Binding-site contacts:
Ligand atom CG contacts residue ARG35 of chain 51.A at 3.1 Å.
Ligand atom N contacts residue ASP229 of chain 51.A at 2.8 Å (salt-bridge).
Ligand atom N contacts residue ARG34 of chain 51.A at 3.4 Å (salt-bridge).
Ligand atom O contacts residue SER231 of chain 51.A at 3.2 Å.
Ligand atom CD1 contacts residue LEU27 of chain 51.A at 3.8 Å (hydrophobic).
Ligand atom N contacts residue ARG34 of chain 51.A at 3.9 Å.
Ligand atom N contacts residue ASP229 of chain 51.A at 3.2 Å (salt-bridge).
Ligand atom CG contacts residue ILE230 of chain 51.A at 3.6 Å (hydrophobic).
Ligand atom N contacts residue ILE230 of chain 51.A at 3.1 Å (h-bond).
Ligand atom CG2 contacts residue LEU31 of chain 51.A at 3.8 Å (hydrophobic).
Ligand atom CD1 contacts residue LYS28 of chain 51.A at 3.4 Å.
Ligand atom OG contacts residue ASP229 of chain 51.A at 3.6 Å.
Ligand atom CE contacts residue ARG35 of chain 51.A at 3.8 Å.
Ligand atom CE contacts residue VAL36 of chain 51.A at 3.7 Å (hydrophobic).
Ligand atom CB contacts residue ILE230 of chain 51.A at 3.6 Å (hydrophobic).
Ligand atom O contacts residue LEU4 of chain 51.A at 3.7 Å.
Ligand atom CA contacts residue ASP229 of chain 51.A at 3.8 Å.
Ligand atom CA contacts residue ARG35 of chain 51.A at 3.8 Å.
Ligand atom CA contacts residue SER231 of chain 51.A at 3.6 Å.
Ligand atom CD1 contacts residue LEU27 of chain 51.A at 3.6 Å (hydrophobic).
Ligand atom CD1 contacts residue LEU31 of chain 51.A at 3.6 Å (hydrophobic).
Ligand atom CD1 contacts residue ILE230 of chain 51.A at 3.5 Å (hydrophobic).
Ligand atom C contacts residue SER231 of chain 51.A at 3.8 Å.
Ligand atom CB contacts residue VAL39 of chain 51.A at 3.8 Å (hydrophobic).
Ligand atom O contacts residue ASN2 of chain 51.A at 3.8 Å.
Ligand atom O contacts residue ILE232 of chain 51.A at 3.6 Å (h-bond).
Ligand atom O contacts residue ARG6 of chain 51.A at 3.4 Å (salt-bridge).
Ligand atom CD2 contacts residue GLU20 of chain 51.A at 3.6 Å.
Ligand atom CB contacts residue ARG35 of chain 51.A at 3.4 Å.
Ligand atom C contacts residue ASP229 of chain 51.A at 3.8 Å.
Ligand atom CE contacts residue VAL37 of chain 51.A at 3.7 Å (hydrophobic).
Ligand atom CB contacts residue SER24 of chain 51.A at 3.8 Å.
Ligand atom CD2 contacts residue SER24 of chain 51.A at 3.5 Å.
Ligand atom OG contacts residue ARG34 of chain 51.A at 3.7 Å.
Ligand atom CA contacts residue ARG6 of chain 51.A at 3.7 Å.
Ligand atom O contacts residue ARG34 of chain 51.A at 2.8 Å (salt-bridge).
Ligand atom N contacts residue ARG34 of chain 51.A at 3.7 Å.
Ligand atom C contacts residue ARG34 of chain 51.A at 3.7 Å.
Ligand atom NZ contacts residue THR217 of chain 51.A at 3.8 Å.
Ligand atom CA contacts residue ASP229 of chain 51.A at 3.6 Å.

Sequence of chain 51.A:
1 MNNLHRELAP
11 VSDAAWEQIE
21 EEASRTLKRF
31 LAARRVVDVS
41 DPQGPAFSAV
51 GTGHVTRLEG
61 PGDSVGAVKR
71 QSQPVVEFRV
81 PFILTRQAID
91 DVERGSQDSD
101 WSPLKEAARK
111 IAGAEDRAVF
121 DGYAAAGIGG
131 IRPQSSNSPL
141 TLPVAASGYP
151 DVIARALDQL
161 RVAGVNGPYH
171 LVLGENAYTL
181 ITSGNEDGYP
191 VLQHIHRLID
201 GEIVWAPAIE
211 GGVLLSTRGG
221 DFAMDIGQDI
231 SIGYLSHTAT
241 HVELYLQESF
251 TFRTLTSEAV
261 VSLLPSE

This small molecule binds to this protein.
Small molecule (SMILES): CC[C@H](C)[C@H](NC(=O)[C@H](CC(N)=O)NC(=O)[C@H](CC(C)C)NC(=O)[C@H](CO)NC(=O)CNC(=O)[C@@H](N)CO)C(=O)NCC(=O)N[C@@H](CO)C(=O)N[C@@H](CC(C)C)C(=O)N[C@H](C=O)CCCCN